Binding-site contacts:
Ligand atom N contacts residue MPD1 of chain 1.Q at 3.3 Å.
Ligand atom N contacts residue LEU37 of chain 1.B at 4.0 Å.
Ligand atom CA contacts residue MPD1 of chain 1.Q at 4.3 Å.
Ligand atom OXT contacts residue THR22 of chain 1.B at 3.8 Å.

The small molecule below binds the protein below.
Small molecule (SMILES): NCC(=O)O

Sequence of chain 1.B:
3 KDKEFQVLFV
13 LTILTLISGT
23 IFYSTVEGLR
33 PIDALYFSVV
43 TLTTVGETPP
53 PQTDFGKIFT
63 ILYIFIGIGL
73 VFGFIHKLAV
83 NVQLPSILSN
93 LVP